Binding-site contacts:
Ligand atom PC contacts residue MG1 of chain 1.JN at 3.6 Å.
Ligand atom O2B contacts residue LYS908 of chain 1.J at 3.0 Å (salt-bridge).
Ligand atom N1 contacts residue GLU1231 of chain 1.J at 2.9 Å (salt-bridge).
Ligand atom O2D contacts residue SER878 of chain 1.I at 2.9 Å.
Ligand atom N7 contacts residue ASN737 of chain 1.J at 3.0 Å (h-bond).
Ligand atom O1C contacts residue ARG1029 of chain 1.J at 3.4 Å (salt-bridge).
Ligand atom O3D contacts residue GLU685 of chain 1.I at 3.5 Å (salt-bridge).
Ligand atom O3C contacts residue ARG1029 of chain 1.J at 3.0 Å (salt-bridge).
Ligand atom PB contacts residue MG1 of chain 1.NN at 2.9 Å.
Ligand atom PD contacts residue ARG1029 of chain 1.J at 3.0 Å.
Ligand atom O6 contacts residue ASN737 of chain 1.J at 3.1 Å (h-bond).
Ligand atom O5' contacts residue MG1 of chain 1.NN at 2.8 Å.
Ligand atom O1A contacts residue ARG783 of chain 1.J at 3.2 Å (salt-bridge).
Ligand atom O1D contacts residue ARG879 of chain 1.I at 3.2 Å (salt-bridge).
Ligand atom O2B contacts residue GLY1027 of chain 1.J at 3.0 Å (h-bond).
Ligand atom C5' contacts residue MG1 of chain 1.NN at 3.0 Å.
Ligand atom O6 contacts residue GLU734 of chain 1.J at 3.2 Å (salt-bridge).
Ligand atom O1B contacts residue LYS908 of chain 1.J at 3.0 Å (salt-bridge).
Ligand atom O3A contacts residue MG1 of chain 1.NN at 2.3 Å.
Ligand atom O2B contacts residue MG1 of chain 1.NN at 2.4 Å.
Ligand atom O3D contacts residue MG1 of chain 1.JN at 2.5 Å.
Ligand atom PD contacts residue SER878 of chain 1.I at 3.0 Å.
Ligand atom O1D contacts residue SER878 of chain 1.I at 3.0 Å (h-bond).
Ligand atom C6 contacts residue ASN737 of chain 1.J at 3.2 Å.
Ligand atom N2 contacts residue THR1234 of chain 1.J at 3.4 Å (h-bond).
Ligand atom PA contacts residue MG1 of chain 1.NN at 2.6 Å.
Ligand atom O1C contacts residue MG1 of chain 1.JN at 2.3 Å.
Ligand atom N2 contacts residue GLU1231 of chain 1.J at 2.9 Å (salt-bridge).
Ligand atom O3C contacts residue SER878 of chain 1.I at 2.7 Å (h-bond).
Ligand atom O1A contacts residue MG1 of chain 1.NN at 2.4 Å.
Ligand atom O3D contacts residue ARG1029 of chain 1.J at 3.0 Å (salt-bridge).
Ligand atom O3B contacts residue MG1 of chain 1.NN at 3.5 Å.
Ligand atom C5 contacts residue ASN737 of chain 1.J at 3.2 Å.
Ligand atom O2D contacts residue ARG1029 of chain 1.J at 2.5 Å.
Ligand atom N2 contacts residue GLN1235 of chain 1.J at 3.0 Å (h-bond).
Ligand atom O2D contacts residue ARG879 of chain 1.I at 3.0 Å (salt-bridge).
Ligand atom O3D contacts residue ARG879 of chain 1.I at 3.5 Å (salt-bridge).
Ligand atom C5' contacts residue ARG783 of chain 1.J at 3.6 Å.
Ligand atom PD contacts residue ARG879 of chain 1.I at 3.3 Å.
Ligand atom PB contacts residue LYS908 of chain 1.J at 3.4 Å.

A protein and the small-molecule ligand that binds it are described below.
Small molecule (SMILES): Nc1nc2c(ncn2[C@@H]2O[C@H](CO[P](=O)(O)OP(=O)(O)O)[C@@H](O[P](=O)(O)OP(=O)(O)O)[C@H]2O)c(=O)[nH]1

Sequence of chain 1.I:
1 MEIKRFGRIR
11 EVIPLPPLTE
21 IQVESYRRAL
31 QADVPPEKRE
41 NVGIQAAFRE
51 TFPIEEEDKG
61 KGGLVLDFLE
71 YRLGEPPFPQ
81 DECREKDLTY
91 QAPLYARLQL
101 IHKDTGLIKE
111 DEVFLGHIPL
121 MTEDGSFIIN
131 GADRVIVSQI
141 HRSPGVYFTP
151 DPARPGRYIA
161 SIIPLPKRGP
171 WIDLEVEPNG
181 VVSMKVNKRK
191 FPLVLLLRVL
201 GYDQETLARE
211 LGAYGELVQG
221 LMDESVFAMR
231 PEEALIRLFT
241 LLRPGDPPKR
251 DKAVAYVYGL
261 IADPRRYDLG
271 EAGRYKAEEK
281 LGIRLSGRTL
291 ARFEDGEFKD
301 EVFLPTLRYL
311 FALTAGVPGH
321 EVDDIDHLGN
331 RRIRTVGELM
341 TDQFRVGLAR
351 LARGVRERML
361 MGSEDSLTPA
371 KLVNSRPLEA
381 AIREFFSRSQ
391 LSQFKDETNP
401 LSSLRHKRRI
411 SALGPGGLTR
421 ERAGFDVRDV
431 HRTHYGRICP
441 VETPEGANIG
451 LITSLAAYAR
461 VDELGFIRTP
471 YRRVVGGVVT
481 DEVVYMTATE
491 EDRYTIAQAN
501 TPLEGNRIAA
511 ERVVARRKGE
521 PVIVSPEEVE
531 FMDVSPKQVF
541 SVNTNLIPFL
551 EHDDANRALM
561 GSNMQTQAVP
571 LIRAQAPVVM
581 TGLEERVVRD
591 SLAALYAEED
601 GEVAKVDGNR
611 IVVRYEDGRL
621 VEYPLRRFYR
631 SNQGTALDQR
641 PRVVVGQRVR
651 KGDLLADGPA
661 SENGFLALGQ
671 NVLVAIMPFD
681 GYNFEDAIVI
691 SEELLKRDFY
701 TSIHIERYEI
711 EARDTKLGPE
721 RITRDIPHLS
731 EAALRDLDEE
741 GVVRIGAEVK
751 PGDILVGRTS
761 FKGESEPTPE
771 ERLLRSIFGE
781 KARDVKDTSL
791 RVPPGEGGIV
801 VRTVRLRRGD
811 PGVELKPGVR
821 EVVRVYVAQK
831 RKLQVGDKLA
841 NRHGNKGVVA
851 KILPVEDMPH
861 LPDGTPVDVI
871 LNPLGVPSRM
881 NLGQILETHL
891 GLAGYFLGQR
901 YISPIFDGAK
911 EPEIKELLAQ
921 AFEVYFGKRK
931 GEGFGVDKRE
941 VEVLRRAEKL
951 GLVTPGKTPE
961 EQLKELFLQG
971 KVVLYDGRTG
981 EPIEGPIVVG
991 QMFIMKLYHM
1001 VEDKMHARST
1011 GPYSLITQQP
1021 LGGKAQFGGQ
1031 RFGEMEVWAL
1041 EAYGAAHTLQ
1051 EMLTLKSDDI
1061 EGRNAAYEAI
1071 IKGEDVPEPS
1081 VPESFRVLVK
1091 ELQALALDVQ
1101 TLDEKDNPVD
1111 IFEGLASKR

Sequence of chain 1.J:
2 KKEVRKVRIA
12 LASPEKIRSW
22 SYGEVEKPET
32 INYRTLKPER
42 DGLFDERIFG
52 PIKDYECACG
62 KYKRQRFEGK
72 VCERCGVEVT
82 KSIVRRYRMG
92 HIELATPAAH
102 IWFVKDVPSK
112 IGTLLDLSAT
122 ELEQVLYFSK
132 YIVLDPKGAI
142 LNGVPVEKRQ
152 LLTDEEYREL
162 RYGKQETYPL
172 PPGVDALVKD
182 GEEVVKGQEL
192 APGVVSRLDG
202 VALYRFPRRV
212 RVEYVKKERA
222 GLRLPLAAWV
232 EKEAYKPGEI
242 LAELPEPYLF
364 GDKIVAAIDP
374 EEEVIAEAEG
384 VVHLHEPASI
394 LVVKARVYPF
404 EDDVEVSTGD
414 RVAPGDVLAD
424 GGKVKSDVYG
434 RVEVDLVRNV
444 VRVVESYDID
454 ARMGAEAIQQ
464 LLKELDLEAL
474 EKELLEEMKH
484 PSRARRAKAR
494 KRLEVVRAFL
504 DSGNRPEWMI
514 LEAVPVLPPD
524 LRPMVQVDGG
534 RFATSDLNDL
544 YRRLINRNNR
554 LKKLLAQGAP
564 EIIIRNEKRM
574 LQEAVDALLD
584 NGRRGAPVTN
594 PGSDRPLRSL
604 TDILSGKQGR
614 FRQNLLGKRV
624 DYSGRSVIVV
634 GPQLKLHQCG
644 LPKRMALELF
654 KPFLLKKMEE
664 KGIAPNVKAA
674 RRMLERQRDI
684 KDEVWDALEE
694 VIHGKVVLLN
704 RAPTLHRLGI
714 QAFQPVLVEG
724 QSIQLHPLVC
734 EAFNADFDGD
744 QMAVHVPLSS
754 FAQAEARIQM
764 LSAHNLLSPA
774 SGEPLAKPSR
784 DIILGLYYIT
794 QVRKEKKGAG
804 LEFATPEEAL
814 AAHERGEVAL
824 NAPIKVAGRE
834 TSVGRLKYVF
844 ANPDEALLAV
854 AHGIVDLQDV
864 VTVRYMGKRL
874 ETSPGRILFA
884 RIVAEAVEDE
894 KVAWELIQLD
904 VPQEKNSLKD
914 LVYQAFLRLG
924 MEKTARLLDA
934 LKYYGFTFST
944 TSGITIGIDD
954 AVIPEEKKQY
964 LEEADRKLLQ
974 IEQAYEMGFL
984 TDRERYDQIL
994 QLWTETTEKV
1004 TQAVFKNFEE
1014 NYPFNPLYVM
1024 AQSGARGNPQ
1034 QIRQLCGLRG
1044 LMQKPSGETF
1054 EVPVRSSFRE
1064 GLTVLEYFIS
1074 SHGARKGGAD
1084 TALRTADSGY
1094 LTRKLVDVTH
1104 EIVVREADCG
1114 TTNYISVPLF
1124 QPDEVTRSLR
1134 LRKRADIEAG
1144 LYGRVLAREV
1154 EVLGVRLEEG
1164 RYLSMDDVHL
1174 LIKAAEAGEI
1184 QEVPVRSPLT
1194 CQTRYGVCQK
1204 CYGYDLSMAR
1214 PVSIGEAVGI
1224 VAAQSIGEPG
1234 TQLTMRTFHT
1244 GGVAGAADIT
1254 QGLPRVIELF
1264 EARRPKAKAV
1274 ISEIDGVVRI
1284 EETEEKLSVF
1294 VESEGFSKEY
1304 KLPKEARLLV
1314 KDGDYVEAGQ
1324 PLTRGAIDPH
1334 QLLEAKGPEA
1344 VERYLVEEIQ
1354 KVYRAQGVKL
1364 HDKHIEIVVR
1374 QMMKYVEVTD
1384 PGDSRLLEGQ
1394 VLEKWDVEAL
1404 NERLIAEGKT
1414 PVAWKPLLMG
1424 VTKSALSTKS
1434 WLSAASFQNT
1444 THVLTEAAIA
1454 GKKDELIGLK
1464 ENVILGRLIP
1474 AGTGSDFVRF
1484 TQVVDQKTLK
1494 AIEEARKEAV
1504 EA